This small molecule binds to this protein.
Small molecule (SMILES): CS(=O)(=O)Nc1cccc(CC(=O)Nc2nc(-c3c[nH]c4ncccc34)cs2)c1

Sequence of chain 1.B:
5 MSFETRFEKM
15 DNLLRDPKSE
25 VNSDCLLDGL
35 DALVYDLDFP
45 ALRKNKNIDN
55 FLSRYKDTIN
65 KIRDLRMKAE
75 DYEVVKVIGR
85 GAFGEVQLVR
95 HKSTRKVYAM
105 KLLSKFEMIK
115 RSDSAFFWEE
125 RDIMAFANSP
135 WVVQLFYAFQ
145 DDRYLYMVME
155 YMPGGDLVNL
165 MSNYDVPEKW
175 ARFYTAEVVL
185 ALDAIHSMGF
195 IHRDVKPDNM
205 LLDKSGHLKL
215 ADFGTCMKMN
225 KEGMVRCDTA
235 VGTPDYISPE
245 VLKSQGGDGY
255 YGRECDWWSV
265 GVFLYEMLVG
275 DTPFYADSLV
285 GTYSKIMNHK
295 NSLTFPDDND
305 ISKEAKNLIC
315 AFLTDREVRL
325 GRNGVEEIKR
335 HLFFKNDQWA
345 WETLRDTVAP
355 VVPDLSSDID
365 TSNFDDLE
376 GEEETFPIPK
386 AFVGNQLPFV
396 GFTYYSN

Binding-site contacts:
Ligand atom O4 contacts residue PHE87 of chain 1.B at 3.4 Å.
Ligand atom S20 contacts residue ASP216 of chain 1.B at 3.2 Å (salt-bridge).
Ligand atom O3 contacts residue ALA86 of chain 1.B at 3.2 Å (h-bond).
Ligand atom C25 contacts residue ALA103 of chain 1.B at 3.4 Å (hydrophobic).
Ligand atom C26 contacts residue LEU205 of chain 1.B at 3.4 Å (hydrophobic).
Ligand atom O14 contacts residue ASP216 of chain 1.B at 3.0 Å (salt-bridge).
Ligand atom N23 contacts residue GLU154 of chain 1.B at 2.7 Å (salt-bridge).
Ligand atom C25 contacts residue LEU205 of chain 1.B at 3.6 Å (hydrophobic).
Ligand atom N23 contacts residue ALA103 of chain 1.B at 3.5 Å.
Ligand atom C28 contacts residue ILE82 of chain 1.B at 3.7 Å (hydrophobic).
Ligand atom N17 contacts residue VAL90 of chain 1.B at 3.7 Å.
Ligand atom C28 contacts residue PHE368 of chain 1.B at 3.5 Å (hydrophobic).
Ligand atom C27 contacts residue LEU205 of chain 1.B at 3.7 Å (hydrophobic).
Ligand atom N30 contacts residue ALA103 of chain 1.B at 3.6 Å.
Ligand atom C12 contacts residue ASP216 of chain 1.B at 3.4 Å.
Ligand atom C29 contacts residue MET156 of chain 1.B at 3.6 Å (hydrophobic).
Ligand atom C9 contacts residue ARG84 of chain 1.B at 3.6 Å.
Ligand atom N30 contacts residue TYR155 of chain 1.B at 3.6 Å.
Ligand atom C22 contacts residue GLU154 of chain 1.B at 3.7 Å.
Ligand atom O4 contacts residue PHE120 of chain 1.B at 3.6 Å.
Ligand atom C16 contacts residue VAL90 of chain 1.B at 3.6 Å (hydrophobic).
Ligand atom C7 contacts residue GLY85 of chain 1.B at 3.7 Å.
Ligand atom C8 contacts residue ARG84 of chain 1.B at 3.5 Å.
Ligand atom C6 contacts residue LYS105 of chain 1.B at 3.7 Å.
Ligand atom C11 contacts residue LYS105 of chain 1.B at 3.6 Å.
Ligand atom C8 contacts residue GLY88 of chain 1.B at 3.2 Å.
Ligand atom N15 contacts residue VAL90 of chain 1.B at 3.1 Å.
Ligand atom C8 contacts residue GLU89 of chain 1.B at 3.5 Å.
Ligand atom O3 contacts residue GLY88 of chain 1.B at 3.5 Å (h-bond).
Ligand atom C25 contacts residue MET156 of chain 1.B at 3.7 Å (hydrophobic).
Ligand atom O3 contacts residue PHE87 of chain 1.B at 2.8 Å (h-bond).
Ligand atom N30 contacts residue MET156 of chain 1.B at 2.8 Å (h-bond).
Ligand atom C13 contacts residue ASP216 of chain 1.B at 3.4 Å.
Ligand atom C19 contacts residue ALA215 of chain 1.B at 3.6 Å (hydrophobic).
Ligand atom O14 contacts residue LYS105 of chain 1.B at 3.0 Å (salt-bridge).
Ligand atom C29 contacts residue TYR155 of chain 1.B at 3.6 Å (hydrophobic).
Ligand atom C25 contacts residue GLU154 of chain 1.B at 3.7 Å.
Ligand atom C7 contacts residue GLY88 of chain 1.B at 3.4 Å.
Ligand atom C29 contacts residue PHE368 of chain 1.B at 3.5 Å (hydrophobic).
Ligand atom C8 contacts residue GLY85 of chain 1.B at 3.4 Å.